Binding-site contacts:
Ligand atom O5 contacts residue ASN234 of chain 1.B at 2.4 Å (h-bond).
Ligand atom O7 contacts residue ASN234 of chain 1.B at 3.2 Å (h-bond).
Ligand atom C4 contacts residue ASN234 of chain 1.B at 4.3 Å.
Ligand atom C8 contacts residue ASN234 of chain 1.B at 3.9 Å.
Ligand atom C3 contacts residue ASN234 of chain 1.B at 3.8 Å.
Ligand atom C2 contacts residue ASN234 of chain 1.B at 2.5 Å.
Ligand atom N2 contacts residue ASN234 of chain 1.B at 2.9 Å (h-bond).
Ligand atom C1 contacts residue ASN234 of chain 1.B at 1.5 Å.
Ligand atom C5 contacts residue ASN234 of chain 1.B at 3.7 Å.
Ligand atom C7 contacts residue ASN234 of chain 1.B at 3.3 Å.

The small molecule below binds the protein below.
Small molecule (SMILES): CC(=O)N[C@@H]1[C@@H](O)[C@H](O)[C@@H](CO)O[C@H]1O

Sequence of chain 1.B:
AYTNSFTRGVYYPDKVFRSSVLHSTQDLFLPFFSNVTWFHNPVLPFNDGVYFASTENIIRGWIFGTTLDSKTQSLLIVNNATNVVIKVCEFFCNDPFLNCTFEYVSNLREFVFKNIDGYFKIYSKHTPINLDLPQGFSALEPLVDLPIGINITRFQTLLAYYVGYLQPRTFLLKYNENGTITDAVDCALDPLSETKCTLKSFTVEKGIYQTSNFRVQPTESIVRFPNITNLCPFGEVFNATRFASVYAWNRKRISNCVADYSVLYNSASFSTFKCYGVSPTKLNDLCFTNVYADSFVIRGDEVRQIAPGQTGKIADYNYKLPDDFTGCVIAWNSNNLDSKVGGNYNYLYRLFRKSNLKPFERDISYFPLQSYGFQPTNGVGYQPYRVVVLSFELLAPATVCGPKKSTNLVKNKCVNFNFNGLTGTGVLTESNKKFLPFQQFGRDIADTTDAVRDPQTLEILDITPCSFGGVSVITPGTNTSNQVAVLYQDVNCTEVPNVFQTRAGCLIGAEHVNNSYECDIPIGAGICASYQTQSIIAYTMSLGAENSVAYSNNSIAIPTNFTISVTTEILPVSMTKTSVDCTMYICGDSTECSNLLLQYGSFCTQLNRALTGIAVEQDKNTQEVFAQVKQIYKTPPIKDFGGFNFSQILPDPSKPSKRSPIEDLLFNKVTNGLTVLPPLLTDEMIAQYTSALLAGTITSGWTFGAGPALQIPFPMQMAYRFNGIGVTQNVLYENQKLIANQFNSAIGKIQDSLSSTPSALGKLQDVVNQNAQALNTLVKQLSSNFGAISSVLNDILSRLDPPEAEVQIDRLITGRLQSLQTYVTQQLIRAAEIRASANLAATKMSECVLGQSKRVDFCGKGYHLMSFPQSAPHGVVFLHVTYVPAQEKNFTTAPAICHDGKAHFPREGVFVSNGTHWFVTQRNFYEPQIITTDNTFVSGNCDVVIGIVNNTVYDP